Sequence of chain 1.A:
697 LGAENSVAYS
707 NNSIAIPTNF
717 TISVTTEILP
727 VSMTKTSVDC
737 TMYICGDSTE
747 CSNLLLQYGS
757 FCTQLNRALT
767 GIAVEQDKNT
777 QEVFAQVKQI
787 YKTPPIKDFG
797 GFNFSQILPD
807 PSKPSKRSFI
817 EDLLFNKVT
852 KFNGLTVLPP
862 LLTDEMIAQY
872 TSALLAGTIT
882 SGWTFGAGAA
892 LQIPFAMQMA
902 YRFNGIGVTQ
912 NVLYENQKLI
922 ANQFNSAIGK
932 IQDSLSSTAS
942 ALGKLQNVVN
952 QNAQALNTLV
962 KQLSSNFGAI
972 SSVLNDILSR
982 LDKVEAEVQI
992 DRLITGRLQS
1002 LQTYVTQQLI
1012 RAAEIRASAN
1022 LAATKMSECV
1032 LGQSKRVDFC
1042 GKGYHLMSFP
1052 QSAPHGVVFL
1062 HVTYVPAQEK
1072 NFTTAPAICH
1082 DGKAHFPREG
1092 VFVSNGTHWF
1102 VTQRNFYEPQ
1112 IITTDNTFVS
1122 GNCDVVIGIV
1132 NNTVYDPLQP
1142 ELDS

Binding-site contacts:
Ligand atom C2 contacts residue ASN1132 of chain 1.A at 2.5 Å.
Ligand atom O7 contacts residue ASN1132 of chain 1.A at 3.1 Å (h-bond).
Ligand atom C8 contacts residue VAL1131 of chain 1.A at 4.0 Å (hydrophobic).
Ligand atom C4 contacts residue ASN1132 of chain 1.A at 4.2 Å.
Ligand atom C8 contacts residue ASN1132 of chain 1.A at 3.8 Å.
Ligand atom C5 contacts residue ASN1132 of chain 1.A at 3.6 Å.
Ligand atom C1 contacts residue ASN1132 of chain 1.A at 1.4 Å.
Ligand atom N2 contacts residue ASN1132 of chain 1.A at 3.0 Å (h-bond).
Ligand atom O5 contacts residue ASN1132 of chain 1.A at 2.3 Å (h-bond).
Ligand atom C3 contacts residue ASN1132 of chain 1.A at 3.8 Å.
Ligand atom C7 contacts residue ASN1132 of chain 1.A at 3.2 Å.
Ligand atom C8 contacts residue ILE1130 of chain 1.A at 3.6 Å (hydrophobic).

The protein below binds the small molecule below.
Small molecule (SMILES): CC(=O)N[C@H]1[C@H](O[C@H]2[C@H](O)[C@@H](NC(C)=O)CO[C@@H]2CO)O[C@H](CO)[C@@H](O)[C@@H]1O